Sequence of chain 1.D:
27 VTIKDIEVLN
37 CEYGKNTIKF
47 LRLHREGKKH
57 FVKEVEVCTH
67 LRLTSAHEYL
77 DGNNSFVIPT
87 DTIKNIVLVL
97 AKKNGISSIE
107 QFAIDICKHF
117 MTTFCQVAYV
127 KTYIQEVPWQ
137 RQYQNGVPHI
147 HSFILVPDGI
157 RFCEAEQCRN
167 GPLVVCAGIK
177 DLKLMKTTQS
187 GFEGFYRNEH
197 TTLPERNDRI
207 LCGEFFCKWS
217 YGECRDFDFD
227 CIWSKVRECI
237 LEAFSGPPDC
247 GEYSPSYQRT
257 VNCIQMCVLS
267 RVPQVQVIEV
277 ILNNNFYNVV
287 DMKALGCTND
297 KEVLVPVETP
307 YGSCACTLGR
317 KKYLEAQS

Sequence of chain 1.C:
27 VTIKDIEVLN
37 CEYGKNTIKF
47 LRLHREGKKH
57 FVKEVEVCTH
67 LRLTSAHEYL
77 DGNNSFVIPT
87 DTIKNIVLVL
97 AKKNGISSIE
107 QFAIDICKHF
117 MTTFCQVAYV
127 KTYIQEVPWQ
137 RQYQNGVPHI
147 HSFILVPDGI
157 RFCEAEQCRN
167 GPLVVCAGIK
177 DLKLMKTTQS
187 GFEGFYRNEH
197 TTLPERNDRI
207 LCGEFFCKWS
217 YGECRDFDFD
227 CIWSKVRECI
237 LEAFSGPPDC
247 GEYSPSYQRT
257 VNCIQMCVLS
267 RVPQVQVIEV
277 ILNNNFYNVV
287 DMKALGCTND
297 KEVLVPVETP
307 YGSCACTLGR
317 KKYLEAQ

A small-molecule ligand and the protein it binds are described below.
Small molecule (SMILES): O=c1[nH]c(=O)c2nn[nH]c2[nH]1

Binding-site contacts:
Ligand atom O6 contacts residue PHE188 of chain 1.C at 4.0 Å.
Ligand atom N9 contacts residue PHE188 of chain 1.C at 3.7 Å.
Ligand atom O6 contacts residue GLN254 of chain 1.C at 2.7 Å (h-bond).
Ligand atom N7 contacts residue PHE188 of chain 1.C at 3.9 Å.
Ligand atom C2 contacts residue TYR253 of chain 1.C at 3.2 Å (hydrophobic).
Ligand atom N8 contacts residue PHE188 of chain 1.C at 4.0 Å.
Ligand atom O6 contacts residue TYR39 of chain 1.D at 3.8 Å.
Ligand atom C4 contacts residue PHE188 of chain 1.C at 3.4 Å (hydrophobic).
Ligand atom O2 contacts residue ARG205 of chain 1.C at 2.9 Å (salt-bridge).
Ligand atom C5 contacts residue THR86 of chain 1.D at 4.0 Å.
Ligand atom O2 contacts residue PHE188 of chain 1.C at 3.4 Å.
Ligand atom O2 contacts residue TYR253 of chain 1.C at 2.9 Å (h-bond).
Ligand atom C2 contacts residue GLN254 of chain 1.C at 3.7 Å.
Ligand atom N7 contacts residue PRO85 of chain 1.D at 3.4 Å.
Ligand atom C4 contacts residue ARG205 of chain 1.C at 4.2 Å.
Ligand atom C6 contacts residue PHE188 of chain 1.C at 3.5 Å (hydrophobic).
Ligand atom N8 contacts residue ASP87 of chain 1.D at 3.9 Å.
Ligand atom N8 contacts residue THR86 of chain 1.D at 3.4 Å (h-bond).
Ligand atom N3 contacts residue ARG205 of chain 1.C at 3.2 Å (salt-bridge).
Ligand atom N3 contacts residue TYR253 of chain 1.C at 3.5 Å.
Ligand atom N8 contacts residue PRO85 of chain 1.D at 3.9 Å.
Ligand atom C4 contacts residue TYR253 of chain 1.C at 4.1 Å (hydrophobic).
Ligand atom O2 contacts residue GLN254 of chain 1.C at 3.6 Å.
Ligand atom O2 contacts residue SER252 of chain 1.C at 3.3 Å.
Ligand atom C2 contacts residue SER252 of chain 1.C at 4.4 Å.
Ligand atom C2 contacts residue ARG205 of chain 1.C at 3.8 Å.
Ligand atom O6 contacts residue VAL83 of chain 1.D at 3.7 Å.
Ligand atom O6 contacts residue THR86 of chain 1.D at 4.0 Å.
Ligand atom N1 contacts residue PHE188 of chain 1.C at 3.3 Å.
Ligand atom N7 contacts residue THR86 of chain 1.D at 2.8 Å (h-bond).
Ligand atom C2 contacts residue PHE188 of chain 1.C at 3.3 Å (hydrophobic).
Ligand atom C6 contacts residue GLN254 of chain 1.C at 3.5 Å.
Ligand atom N7 contacts residue ASP87 of chain 1.D at 4.2 Å.
Ligand atom N9 contacts residue THR86 of chain 1.D at 4.3 Å.
Ligand atom N8 contacts residue LEU199 of chain 1.C at 4.0 Å.
Ligand atom C5 contacts residue PHE188 of chain 1.C at 3.5 Å (hydrophobic).
Ligand atom N1 contacts residue TYR253 of chain 1.C at 3.8 Å.
Ligand atom N9 contacts residue LEU199 of chain 1.C at 3.9 Å.
Ligand atom N3 contacts residue PHE188 of chain 1.C at 3.2 Å.
Ligand atom N1 contacts residue GLN254 of chain 1.C at 2.9 Å (h-bond).